Sequence of chain 1.B:
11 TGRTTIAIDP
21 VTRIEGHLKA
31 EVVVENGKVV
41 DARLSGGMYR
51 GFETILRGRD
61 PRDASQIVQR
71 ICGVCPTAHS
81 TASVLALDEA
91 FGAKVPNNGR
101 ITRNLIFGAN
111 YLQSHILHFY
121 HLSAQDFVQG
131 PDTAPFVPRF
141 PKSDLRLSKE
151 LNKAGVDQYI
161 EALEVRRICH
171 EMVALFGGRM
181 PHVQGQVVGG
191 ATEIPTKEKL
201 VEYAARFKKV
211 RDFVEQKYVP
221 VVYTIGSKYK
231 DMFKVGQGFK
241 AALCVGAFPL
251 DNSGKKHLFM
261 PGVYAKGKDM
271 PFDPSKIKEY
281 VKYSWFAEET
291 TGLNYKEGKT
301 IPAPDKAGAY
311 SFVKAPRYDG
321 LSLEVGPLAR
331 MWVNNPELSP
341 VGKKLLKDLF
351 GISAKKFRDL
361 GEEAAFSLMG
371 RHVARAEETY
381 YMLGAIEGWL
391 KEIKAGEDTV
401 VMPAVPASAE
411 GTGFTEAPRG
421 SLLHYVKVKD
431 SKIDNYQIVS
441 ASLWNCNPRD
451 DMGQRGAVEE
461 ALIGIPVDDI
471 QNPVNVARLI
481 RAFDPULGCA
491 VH

Binding-site contacts:
Ligand atom C2 contacts residue ARG419 of chain 1.B at 3.5 Å.
Ligand atom O3 contacts residue ALA417 of chain 1.B at 3.4 Å.
Ligand atom C1 contacts residue CYS75 of chain 1.B at 4.0 Å (hydrophobic).
Ligand atom C3 contacts residue HIS79 of chain 1.B at 3.6 Å.
Ligand atom FE contacts residue NI1 of chain 1.H at 2.5 Å.
Ligand atom N1 contacts residue CYS489 of chain 1.B at 3.4 Å.
Ligand atom FE contacts residue SEC486 of chain 1.B at 4.2 Å.
Ligand atom N1 contacts residue ALA441 of chain 1.B at 3.5 Å.
Ligand atom N2 contacts residue ALA417 of chain 1.B at 3.3 Å.
Ligand atom FE contacts residue CYS75 of chain 1.B at 2.2 Å.
Ligand atom N1 contacts residue ARG419 of chain 1.B at 3.7 Å.
Ligand atom C1 contacts residue ARG419 of chain 1.B at 3.7 Å.
Ligand atom N2 contacts residue ARG419 of chain 1.B at 2.9 Å (salt-bridge).
Ligand atom C1 contacts residue CYS489 of chain 1.B at 3.0 Å (hydrophobic).
Ligand atom C1 contacts residue NI1 of chain 1.F at 3.8 Å.
Ligand atom C1 contacts residue ALA441 of chain 1.B at 3.9 Å (hydrophobic).
Ligand atom C3 contacts residue CYS489 of chain 1.B at 3.0 Å (hydrophobic).
Ligand atom N2 contacts residue CYS75 of chain 1.B at 3.4 Å.
Ligand atom N2 contacts residue PRO418 of chain 1.B at 3.3 Å.
Ligand atom O3 contacts residue ALA441 of chain 1.B at 3.7 Å.
Ligand atom C2 contacts residue CYS75 of chain 1.B at 3.0 Å (hydrophobic).
Ligand atom O3 contacts residue CYS75 of chain 1.B at 4.2 Å.
Ligand atom O3 contacts residue CYS489 of chain 1.B at 3.8 Å.
Ligand atom C2 contacts residue ALA417 of chain 1.B at 3.5 Å (hydrophobic).
Ligand atom O3 contacts residue SER440 of chain 1.B at 3.9 Å.
Ligand atom C1 contacts residue NI1 of chain 1.H at 3.5 Å.
Ligand atom N1 contacts residue SEC486 of chain 1.B at 3.6 Å.
Ligand atom C2 contacts residue PRO418 of chain 1.B at 4.2 Å (hydrophobic).
Ligand atom C3 contacts residue NI1 of chain 1.H at 4.2 Å.
Ligand atom C2 contacts residue CYS489 of chain 1.B at 4.2 Å (hydrophobic).
Ligand atom O3 contacts residue HIS79 of chain 1.B at 3.7 Å.
Ligand atom N1 contacts residue SER442 of chain 1.B at 2.7 Å (h-bond).
Ligand atom FE contacts residue CYS489 of chain 1.B at 2.3 Å.
Ligand atom C1 contacts residue SER442 of chain 1.B at 3.8 Å.
Ligand atom C3 contacts residue CYS75 of chain 1.B at 3.3 Å (hydrophobic).
Ligand atom FE contacts residue NI1 of chain 1.F at 3.2 Å.
Ligand atom O3 contacts residue LEU422 of chain 1.B at 3.8 Å.
Ligand atom C3 contacts residue ALA417 of chain 1.B at 3.5 Å (hydrophobic).
Ligand atom C2 contacts residue NI1 of chain 1.H at 3.5 Å.
Ligand atom C1 contacts residue SEC486 of chain 1.B at 3.6 Å.

The protein below binds the small molecule below.
Small molecule (SMILES): N#C[Fe](=C=O)C#N